Sequence of chain 1.C:
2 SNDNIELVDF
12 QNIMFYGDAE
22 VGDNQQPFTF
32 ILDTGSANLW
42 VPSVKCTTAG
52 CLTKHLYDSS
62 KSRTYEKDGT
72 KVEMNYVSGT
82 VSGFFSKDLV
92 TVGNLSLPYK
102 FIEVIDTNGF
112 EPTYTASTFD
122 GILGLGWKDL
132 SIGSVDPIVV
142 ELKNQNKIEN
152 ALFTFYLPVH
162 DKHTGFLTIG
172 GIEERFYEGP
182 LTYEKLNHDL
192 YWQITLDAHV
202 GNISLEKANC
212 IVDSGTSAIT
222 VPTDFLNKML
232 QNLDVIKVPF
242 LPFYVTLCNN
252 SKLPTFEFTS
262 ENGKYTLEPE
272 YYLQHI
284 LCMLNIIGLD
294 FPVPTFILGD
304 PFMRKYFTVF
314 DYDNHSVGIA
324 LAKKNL

Binding-site contacts:
Ligand atom N1 contacts residue GLY216 of chain 1.C at 3.0 Å (h-bond).
Ligand atom C18 contacts residue ILE123 of chain 1.C at 3.8 Å (hydrophobic).
Ligand atom C24 contacts residue GLY216 of chain 1.C at 3.5 Å.
Ligand atom C12 contacts residue GLY36 of chain 1.C at 3.6 Å.
Ligand atom C8 contacts residue VAL78 of chain 1.C at 3.3 Å (hydrophobic).
Ligand atom O1 contacts residue VAL78 of chain 1.C at 3.7 Å.
Ligand atom C14 contacts residue ASP34 of chain 1.C at 3.3 Å.
Ligand atom O4 contacts residue VAL78 of chain 1.C at 3.1 Å.
Ligand atom N4 contacts residue ASP214 of chain 1.C at 2.6 Å (salt-bridge).
Ligand atom C12 contacts residue TYR192 of chain 1.C at 3.8 Å (hydrophobic).
Ligand atom C38 contacts residue SER79 of chain 1.C at 3.8 Å.
Ligand atom C21 contacts residue ILE32 of chain 1.C at 3.3 Å (hydrophobic).
Ligand atom C18 contacts residue TYR77 of chain 1.C at 3.7 Å (hydrophobic).
Ligand atom C10 contacts residue ASP34 of chain 1.C at 3.4 Å.
Ligand atom C2 contacts residue THR217 of chain 1.C at 3.4 Å.
Ligand atom C6 contacts residue LEU292 of chain 1.C at 3.7 Å (hydrophobic).
Ligand atom C10 contacts residue ASP214 of chain 1.C at 3.8 Å.
Ligand atom O2 contacts residue GLY36 of chain 1.C at 3.3 Å (h-bond).
Ligand atom C20 contacts residue ILE32 of chain 1.C at 3.6 Å (hydrophobic).
Ligand atom C13 contacts residue TYR192 of chain 1.C at 3.6 Å (hydrophobic).
Ligand atom C1 contacts residue ILE300 of chain 1.C at 3.4 Å (hydrophobic).
Ligand atom N1 contacts residue THR217 of chain 1.C at 3.8 Å.
Ligand atom C35 contacts residue MET15 of chain 1.C at 3.5 Å (hydrophobic).
Ligand atom C13 contacts residue ASP214 of chain 1.C at 3.3 Å.
Ligand atom C17 contacts residue PHE111 of chain 1.C at 3.4 Å (hydrophobic).
Ligand atom C14 contacts residue GLY216 of chain 1.C at 3.5 Å.
Ligand atom C34 contacts residue MET15 of chain 1.C at 3.7 Å (hydrophobic).
Ligand atom C20 contacts residue GLY216 of chain 1.C at 3.5 Å.
Ligand atom C16 contacts residue PHE111 of chain 1.C at 3.7 Å (hydrophobic).
Ligand atom N4 contacts residue GLY36 of chain 1.C at 3.6 Å.
Ligand atom O6 contacts residue SER218 of chain 1.C at 2.8 Å (h-bond).
Ligand atom C11 contacts residue GLY216 of chain 1.C at 3.7 Å.
Ligand atom O2 contacts residue ASP34 of chain 1.C at 2.6 Å (salt-bridge).
Ligand atom C31 contacts residue ILE290 of chain 1.C at 3.5 Å (hydrophobic).
Ligand atom C9 contacts residue ASP214 of chain 1.C at 3.5 Å.
Ligand atom C2 contacts residue ILE300 of chain 1.C at 3.5 Å (hydrophobic).
Ligand atom C2 contacts residue ASP214 of chain 1.C at 3.4 Å.
Ligand atom C6 contacts residue ILE300 of chain 1.C at 3.8 Å (hydrophobic).
Ligand atom C17 contacts residue SER79 of chain 1.C at 3.7 Å.
Ligand atom C7 contacts residue ASP214 of chain 1.C at 3.4 Å.

The small molecule below binds the protein below.
Small molecule (SMILES): CCCN(CCC)C(=O)c1cc(C(=O)N[C@@H](Cc2ccccc2)[C@H](O)CNC(C)(C)c2cccc(OC)c2)cc(N2CCCCS2(=O)=O)c1